Binding-site contacts:
Ligand atom CAJ contacts residue TYR347 of chain 1.D at 3.9 Å (hydrophobic).
Ligand atom CAF contacts residue ASN343 of chain 1.D at 4.2 Å.
Ligand atom CAB contacts residue PHE321 of chain 1.D at 3.8 Å (hydrophobic).
Ligand atom OAM contacts residue ASP144 of chain 1.D at 2.5 Å (salt-bridge).
Ligand atom CAD contacts residue VAL145 of chain 1.D at 3.6 Å (hydrophobic).
Ligand atom CAC contacts residue VAL145 of chain 1.D at 3.4 Å (hydrophobic).
Ligand atom CAJ contacts residue PHE320 of chain 1.D at 3.5 Å (hydrophobic).
Ligand atom CAB contacts residue PHE320 of chain 1.D at 4.1 Å (hydrophobic).
Ligand atom CAJ contacts residue ASP144 of chain 1.D at 3.3 Å.
Ligand atom OAL contacts residue VAL145 of chain 1.D at 3.5 Å.
Ligand atom CAE contacts residue PHE320 of chain 1.D at 4.1 Å (hydrophobic).
Ligand atom CAB contacts residue VAL148 of chain 1.D at 3.6 Å (hydrophobic).
Ligand atom CAO contacts residue PHE224 of chain 1.D at 4.0 Å (hydrophobic).
Ligand atom OAK contacts residue VAL145 of chain 1.D at 3.9 Å.
Ligand atom CAA contacts residue ASP144 of chain 1.D at 4.2 Å.
Ligand atom CAE contacts residue ASN324 of chain 1.D at 4.3 Å.
Ligand atom OAK contacts residue ASN324 of chain 1.D at 4.3 Å.
Ligand atom NAN contacts residue ASN343 of chain 1.D at 3.0 Å (h-bond).
Ligand atom NAN contacts residue ASP144 of chain 1.D at 3.6 Å (salt-bridge).
Ligand atom CAB contacts residue VAL145 of chain 1.D at 4.0 Å (hydrophobic).
Ligand atom OAL contacts residue PHE321 of chain 1.D at 3.9 Å.
Ligand atom CAA contacts residue PHE320 of chain 1.D at 3.6 Å (hydrophobic).
Ligand atom NAN contacts residue TYR347 of chain 1.D at 3.6 Å.
Ligand atom OAM contacts residue ASN343 of chain 1.D at 3.2 Å (h-bond).
Ligand atom CAA contacts residue VAL148 of chain 1.D at 4.0 Å (hydrophobic).
Ligand atom OAL contacts residue SER238 of chain 1.D at 3.9 Å.
Ligand atom CAI contacts residue ASN343 of chain 1.D at 3.9 Å.
Ligand atom CAD contacts residue ASN324 of chain 1.D at 4.2 Å.
Ligand atom OAK contacts residue SER234 of chain 1.D at 4.3 Å.
Ligand atom CAH contacts residue PHE224 of chain 1.D at 3.5 Å (hydrophobic).
Ligand atom OAL contacts residue SER234 of chain 1.D at 4.1 Å.
Ligand atom OAM contacts residue TYR347 of chain 1.D at 2.7 Å (h-bond).
Ligand atom CAC contacts residue PHE321 of chain 1.D at 4.2 Å (hydrophobic).
Ligand atom CAG contacts residue PHE224 of chain 1.D at 3.4 Å (hydrophobic).
Ligand atom CAI contacts residue ASP144 of chain 1.D at 3.2 Å.
Ligand atom CAF contacts residue PHE320 of chain 1.D at 3.6 Å (hydrophobic).
Ligand atom CAF contacts residue ASP144 of chain 1.D at 3.8 Å.
Ligand atom CAO contacts residue ASN343 of chain 1.D at 3.5 Å.
Ligand atom CAJ contacts residue ASN343 of chain 1.D at 3.3 Å.
Ligand atom CAI contacts residue TYR347 of chain 1.D at 4.2 Å (hydrophobic).

Sequence of chain 1.D:
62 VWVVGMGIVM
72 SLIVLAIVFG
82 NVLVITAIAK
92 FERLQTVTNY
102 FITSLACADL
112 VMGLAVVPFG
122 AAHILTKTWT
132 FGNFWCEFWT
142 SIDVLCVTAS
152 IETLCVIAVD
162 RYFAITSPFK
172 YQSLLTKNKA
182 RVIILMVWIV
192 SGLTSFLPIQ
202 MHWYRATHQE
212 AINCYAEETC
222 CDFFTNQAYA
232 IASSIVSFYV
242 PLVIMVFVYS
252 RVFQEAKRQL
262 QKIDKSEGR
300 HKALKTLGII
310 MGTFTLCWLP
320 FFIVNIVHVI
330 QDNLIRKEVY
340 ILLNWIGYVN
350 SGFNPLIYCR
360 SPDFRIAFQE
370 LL

The protein below binds the small molecule below.
Small molecule (SMILES): CN[C@@H]1CCc2c(ccc(O)c2O)[C@H]1O